Binding-site contacts:
Ligand atom C5 contacts residue ASN67 of chain 31.E at 3.7 Å.
Ligand atom N2 contacts residue MET118 of chain 31.E at 3.9 Å.
Ligand atom C7 contacts residue MET118 of chain 31.E at 4.1 Å (hydrophobic).
Ligand atom C4 contacts residue ASN67 of chain 31.E at 4.2 Å.
Ligand atom O5 contacts residue ASN67 of chain 31.E at 2.4 Å (h-bond).
Ligand atom O7 contacts residue ASN67 of chain 31.E at 4.5 Å.
Ligand atom O7 contacts residue PHE90 of chain 31.E at 3.4 Å.
Ligand atom C2 contacts residue ASN67 of chain 31.E at 2.5 Å.
Ligand atom C1 contacts residue ASN67 of chain 31.E at 1.4 Å.
Ligand atom O7 contacts residue MET118 of chain 31.E at 3.4 Å.
Ligand atom C7 contacts residue PHE90 of chain 31.E at 4.1 Å (hydrophobic).
Ligand atom C8 contacts residue ASN67 of chain 31.E at 3.9 Å.
Ligand atom N2 contacts residue ASN67 of chain 31.E at 2.9 Å (h-bond).
Ligand atom C7 contacts residue ASN67 of chain 31.E at 3.6 Å.
Ligand atom O7 contacts residue ARG89 of chain 31.E at 3.8 Å.
Ligand atom C3 contacts residue ASN67 of chain 31.E at 3.8 Å.

Sequence of chain 31.E:
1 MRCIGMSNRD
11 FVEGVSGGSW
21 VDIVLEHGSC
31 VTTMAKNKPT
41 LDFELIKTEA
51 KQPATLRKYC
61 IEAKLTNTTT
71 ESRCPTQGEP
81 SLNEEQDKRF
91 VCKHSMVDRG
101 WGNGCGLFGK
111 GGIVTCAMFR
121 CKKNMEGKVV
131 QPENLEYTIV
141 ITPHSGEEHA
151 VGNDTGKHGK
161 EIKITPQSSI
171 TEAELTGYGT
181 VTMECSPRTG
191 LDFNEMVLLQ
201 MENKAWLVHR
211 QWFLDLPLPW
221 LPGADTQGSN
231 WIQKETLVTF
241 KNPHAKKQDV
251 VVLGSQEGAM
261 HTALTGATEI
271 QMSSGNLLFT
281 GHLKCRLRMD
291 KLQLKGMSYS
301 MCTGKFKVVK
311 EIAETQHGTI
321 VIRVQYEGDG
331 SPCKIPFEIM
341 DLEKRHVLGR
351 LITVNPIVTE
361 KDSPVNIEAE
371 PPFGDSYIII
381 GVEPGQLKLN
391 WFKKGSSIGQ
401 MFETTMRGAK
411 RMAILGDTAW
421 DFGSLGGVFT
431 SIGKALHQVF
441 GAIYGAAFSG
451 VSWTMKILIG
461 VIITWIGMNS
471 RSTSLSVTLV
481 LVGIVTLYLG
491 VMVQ

A protein and the small-molecule ligand that binds it are described below.
Small molecule (SMILES): CC(=O)N[C@@H]1[C@@H](O)[C@H](O)[C@@H](CO)O[C@H]1O